The small molecule below binds the protein below.
Small molecule (SMILES): [H]/N=C(/N)c1ccc(C2=NO[C@@H](CC(=O)NC[C@H](NC(=O)OCCCC)C(=O)O)C2)cc1

Binding-site contacts:
Ligand atom C10 contacts residue SER123 of chain 1.B at 3.6 Å.
Ligand atom O16 contacts residue ALA218 of chain 1.B at 3.6 Å.
Ligand atom C29 contacts residue TYR189 of chain 1.A at 3.8 Å (hydrophobic).
Ligand atom N08 contacts residue ASN215 of chain 1.B at 2.8 Å (h-bond).
Ligand atom N30 contacts residue ASP224 of chain 1.A at 2.9 Å (salt-bridge).
Ligand atom C10 contacts residue MN1 of chain 1.U at 3.3 Å.
Ligand atom O07 contacts residue ARG214 of chain 1.B at 3.1 Å (salt-bridge).
Ligand atom N31 contacts residue ASP224 of chain 1.A at 2.9 Å (salt-bridge).
Ligand atom O12 contacts residue SER123 of chain 1.B at 2.7 Å (h-bond).
Ligand atom N31 contacts residue PHE160 of chain 1.A at 3.4 Å (h-bond).
Ligand atom O11 contacts residue SER121 of chain 1.B at 3.7 Å.
Ligand atom O12 contacts residue TYR122 of chain 1.B at 3.7 Å.
Ligand atom O12 contacts residue ASN215 of chain 1.B at 3.4 Å (h-bond).
Ligand atom C17 contacts residue TYR190 of chain 1.A at 3.7 Å (hydrophobic).
Ligand atom N14 contacts residue ALA218 of chain 1.B at 3.8 Å.
Ligand atom O12 contacts residue SER121 of chain 1.B at 3.0 Å.
Ligand atom O12 contacts residue GLU220 of chain 1.B at 2.7 Å (salt-bridge).
Ligand atom O20 contacts residue ALA218 of chain 1.B at 3.3 Å.
Ligand atom C27 contacts residue TYR190 of chain 1.A at 3.5 Å (hydrophobic).
Ligand atom C09 contacts residue ASN215 of chain 1.B at 3.6 Å.
Ligand atom C25 contacts residue PHE231 of chain 1.A at 3.5 Å (hydrophobic).
Ligand atom C27 contacts residue PHE160 of chain 1.A at 3.6 Å (hydrophobic).
Ligand atom C10 contacts residue TYR122 of chain 1.B at 3.7 Å (hydrophobic).
Ligand atom O07 contacts residue ASN215 of chain 1.B at 3.8 Å.
Ligand atom C19 contacts residue TYR190 of chain 1.A at 3.6 Å (hydrophobic).
Ligand atom N30 contacts residue SER225 of chain 1.A at 2.5 Å (h-bond).
Ligand atom C25 contacts residue LEU192 of chain 1.A at 3.6 Å (hydrophobic).
Ligand atom O11 contacts residue ARG214 of chain 1.B at 3.7 Å.
Ligand atom C29 contacts residue ASP224 of chain 1.A at 3.4 Å.
Ligand atom C06 contacts residue ASN215 of chain 1.B at 3.7 Å.
Ligand atom O12 contacts residue MN1 of chain 1.U at 2.0 Å.
Ligand atom C10 contacts residue ASN215 of chain 1.B at 3.2 Å.
Ligand atom N31 contacts residue TYR189 of chain 1.A at 3.1 Å (h-bond).
Ligand atom C17 contacts residue ARG216 of chain 1.B at 3.7 Å.
Ligand atom C10 contacts residue GLU220 of chain 1.B at 3.6 Å.
Ligand atom O11 contacts residue ASN215 of chain 1.B at 3.0 Å (h-bond).
Ligand atom N14 contacts residue ARG216 of chain 1.B at 3.1 Å (salt-bridge).
Ligand atom O11 contacts residue TYR122 of chain 1.B at 3.2 Å (h-bond).
Ligand atom C26 contacts residue TYR190 of chain 1.A at 3.7 Å (hydrophobic).
Ligand atom C24 contacts residue PHE231 of chain 1.A at 3.7 Å (hydrophobic).

Sequence of chain 1.B:
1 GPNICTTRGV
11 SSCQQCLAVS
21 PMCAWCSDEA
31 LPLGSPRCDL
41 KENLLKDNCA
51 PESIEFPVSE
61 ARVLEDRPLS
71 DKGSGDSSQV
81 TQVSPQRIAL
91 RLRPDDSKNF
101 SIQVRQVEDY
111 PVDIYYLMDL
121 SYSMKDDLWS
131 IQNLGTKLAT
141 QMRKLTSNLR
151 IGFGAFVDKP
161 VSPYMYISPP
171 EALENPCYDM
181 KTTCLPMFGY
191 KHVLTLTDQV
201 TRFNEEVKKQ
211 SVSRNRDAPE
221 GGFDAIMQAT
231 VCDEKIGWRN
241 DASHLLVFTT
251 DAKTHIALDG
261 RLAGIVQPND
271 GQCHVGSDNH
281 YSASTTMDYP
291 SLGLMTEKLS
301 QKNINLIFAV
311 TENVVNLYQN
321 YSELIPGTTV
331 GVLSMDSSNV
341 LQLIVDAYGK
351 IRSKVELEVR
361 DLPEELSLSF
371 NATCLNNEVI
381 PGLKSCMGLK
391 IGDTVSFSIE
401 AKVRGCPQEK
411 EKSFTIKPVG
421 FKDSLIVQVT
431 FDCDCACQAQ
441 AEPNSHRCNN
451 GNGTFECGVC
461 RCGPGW

Sequence of chain 1.A:
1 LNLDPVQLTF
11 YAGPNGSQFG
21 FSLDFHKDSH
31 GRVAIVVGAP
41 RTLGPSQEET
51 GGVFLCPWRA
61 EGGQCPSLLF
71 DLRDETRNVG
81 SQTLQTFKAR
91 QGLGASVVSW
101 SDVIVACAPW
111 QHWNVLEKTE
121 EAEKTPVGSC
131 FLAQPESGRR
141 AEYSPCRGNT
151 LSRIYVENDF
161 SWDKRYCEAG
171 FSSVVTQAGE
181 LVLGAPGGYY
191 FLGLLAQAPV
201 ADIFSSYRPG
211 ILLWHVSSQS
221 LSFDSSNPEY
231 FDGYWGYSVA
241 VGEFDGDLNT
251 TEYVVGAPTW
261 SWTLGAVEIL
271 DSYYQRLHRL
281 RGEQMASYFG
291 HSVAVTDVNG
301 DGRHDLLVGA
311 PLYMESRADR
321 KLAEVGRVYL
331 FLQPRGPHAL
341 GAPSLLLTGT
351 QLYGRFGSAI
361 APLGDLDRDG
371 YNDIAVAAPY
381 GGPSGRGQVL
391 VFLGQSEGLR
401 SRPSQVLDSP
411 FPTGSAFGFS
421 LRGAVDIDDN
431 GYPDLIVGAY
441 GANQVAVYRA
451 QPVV